Sequence of chain 1.A:
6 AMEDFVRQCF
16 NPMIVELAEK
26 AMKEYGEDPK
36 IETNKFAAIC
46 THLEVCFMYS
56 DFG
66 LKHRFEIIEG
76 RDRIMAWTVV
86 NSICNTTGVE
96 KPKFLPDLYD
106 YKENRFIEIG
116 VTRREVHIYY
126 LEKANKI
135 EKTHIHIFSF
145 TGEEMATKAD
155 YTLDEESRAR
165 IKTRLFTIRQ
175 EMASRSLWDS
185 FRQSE

Binding-site contacts:
Ligand atom OAE contacts residue MN1 of chain 1.B at 2.6 Å.
Ligand atom CAR contacts residue MN1 of chain 1.B at 2.9 Å.
Ligand atom OAE contacts residue GLU113 of chain 1.A at 2.8 Å (salt-bridge).
Ligand atom OAE contacts residue GLU74 of chain 1.A at 3.0 Å (salt-bridge).
Ligand atom OAD contacts residue MN1 of chain 1.C at 4.2 Å.
Ligand atom CAR contacts residue HIS47 of chain 1.A at 3.2 Å.
Ligand atom OAC contacts residue GLU113 of chain 1.A at 3.1 Å (salt-bridge).
Ligand atom OAE contacts residue ASP102 of chain 1.A at 2.6 Å (salt-bridge).
Ligand atom CAG contacts residue LYS40 of chain 1.A at 3.8 Å.
Ligand atom CAF contacts residue LYS40 of chain 1.A at 3.3 Å.
Ligand atom CAO contacts residue HIS47 of chain 1.A at 3.4 Å.
Ligand atom OAC contacts residue TYR124 of chain 1.A at 4.2 Å.
Ligand atom CAO contacts residue LYS128 of chain 1.A at 4.2 Å.
Ligand atom CAQ contacts residue MN1 of chain 1.C at 3.6 Å.
Ligand atom CAR contacts residue GLU113 of chain 1.A at 3.8 Å.
Ligand atom OAE contacts residue LYS128 of chain 1.A at 4.1 Å.
Ligand atom CAO contacts residue MN1 of chain 1.B at 3.2 Å.
Ligand atom CAR contacts residue LYS128 of chain 1.A at 3.7 Å.
Ligand atom CAJ contacts residue HIS47 of chain 1.A at 4.1 Å.
Ligand atom CAL contacts residue MN1 of chain 1.C at 3.2 Å.
Ligand atom OAD contacts residue GLU74 of chain 1.A at 3.4 Å (salt-bridge).
Ligand atom CAJ contacts residue MN1 of chain 1.B at 4.2 Å.
Ligand atom CAA contacts residue ILE44 of chain 1.A at 4.0 Å (hydrophobic).
Ligand atom OAB contacts residue LEU100 of chain 1.A at 4.1 Å.
Ligand atom OAB contacts residue MN1 of chain 1.C at 2.1 Å.
Ligand atom OAC contacts residue LYS128 of chain 1.A at 3.2 Å (salt-bridge).
Ligand atom OAC contacts residue ILE114 of chain 1.A at 3.2 Å (h-bond).
Ligand atom CAH contacts residue ILE44 of chain 1.A at 4.2 Å (hydrophobic).
Ligand atom OAE contacts residue HIS47 of chain 1.A at 3.2 Å.
Ligand atom CAO contacts residue GLU74 of chain 1.A at 3.5 Å.
Ligand atom CAO contacts residue GLU113 of chain 1.A at 3.7 Å.
Ligand atom CAL contacts residue GLU74 of chain 1.A at 2.9 Å.
Ligand atom OAC contacts residue HIS47 of chain 1.A at 2.7 Å (h-bond).
Ligand atom OAE contacts residue MN1 of chain 1.C at 2.2 Å.
Ligand atom CAO contacts residue ASP102 of chain 1.A at 3.8 Å.
Ligand atom CAQ contacts residue GLU74 of chain 1.A at 3.5 Å.
Ligand atom OAB contacts residue ASP102 of chain 1.A at 3.9 Å.
Ligand atom CAO contacts residue MN1 of chain 1.C at 3.3 Å.
Ligand atom OAC contacts residue MN1 of chain 1.B at 2.1 Å.
Ligand atom OAB contacts residue GLU74 of chain 1.A at 2.4 Å (salt-bridge).

A protein and the small-molecule ligand that binds it are described below.
Small molecule (SMILES): Cc1ccccc1-c1cc(=O)c(O)c(C(=O)O)[nH]1